Sequence of chain 1.A:
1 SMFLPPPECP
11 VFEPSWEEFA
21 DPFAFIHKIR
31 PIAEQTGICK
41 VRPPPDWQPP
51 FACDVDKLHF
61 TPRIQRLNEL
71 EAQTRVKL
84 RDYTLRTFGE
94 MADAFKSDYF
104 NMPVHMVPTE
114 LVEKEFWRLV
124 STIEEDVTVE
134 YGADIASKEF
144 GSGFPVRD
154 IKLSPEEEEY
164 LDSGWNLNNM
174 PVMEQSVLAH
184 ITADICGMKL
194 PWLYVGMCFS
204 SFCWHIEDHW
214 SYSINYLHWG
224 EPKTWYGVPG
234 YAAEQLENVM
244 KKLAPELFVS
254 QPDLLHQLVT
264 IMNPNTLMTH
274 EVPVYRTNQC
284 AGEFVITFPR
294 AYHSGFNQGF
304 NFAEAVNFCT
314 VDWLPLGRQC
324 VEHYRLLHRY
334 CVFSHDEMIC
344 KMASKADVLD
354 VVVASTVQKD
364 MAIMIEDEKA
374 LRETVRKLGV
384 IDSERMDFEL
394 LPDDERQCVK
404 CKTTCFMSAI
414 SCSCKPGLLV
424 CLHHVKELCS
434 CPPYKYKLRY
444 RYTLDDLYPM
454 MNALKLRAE

Binding-site contacts:
Ligand atom S contacts residue PHE12 of chain 1.A at 3.8 Å.
Ligand atom C7 contacts residue THR36 of chain 1.A at 4.2 Å.
Ligand atom C3 contacts residue ILE32 of chain 1.A at 3.5 Å (hydrophobic).
Ligand atom C4 contacts residue PRO10 of chain 1.A at 3.8 Å (hydrophobic).
Ligand atom C9 contacts residue CYS9 of chain 1.A at 4.3 Å (hydrophobic).
Ligand atom C7 contacts residue CYS9 of chain 1.A at 4.2 Å (hydrophobic).
Ligand atom C6 contacts residue GLU8 of chain 1.A at 4.5 Å.
Ligand atom C8 contacts residue PRO10 of chain 1.A at 3.4 Å (hydrophobic).
Ligand atom C10 contacts residue PHE12 of chain 1.A at 4.2 Å (hydrophobic).
Ligand atom C10 contacts residue VAL11 of chain 1.A at 3.2 Å (hydrophobic).
Ligand atom N1 contacts residue PRO10 of chain 1.A at 3.9 Å.
Ligand atom C12 contacts residue VAL11 of chain 1.A at 3.4 Å (hydrophobic).
Ligand atom C1 contacts residue PRO10 of chain 1.A at 4.4 Å (hydrophobic).
Ligand atom C7 contacts residue TYR278 of chain 1.A at 4.0 Å (hydrophobic).
Ligand atom C9 contacts residue PRO10 of chain 1.A at 3.6 Å (hydrophobic).
Ligand atom C10 contacts residue PRO10 of chain 1.A at 4.3 Å (hydrophobic).
Ligand atom C5 contacts residue THR36 of chain 1.A at 4.4 Å.
Ligand atom C5 contacts residue PRO10 of chain 1.A at 4.1 Å (hydrophobic).
Ligand atom N contacts residue ILE32 of chain 1.A at 3.7 Å.
Ligand atom C7 contacts residue GLU8 of chain 1.A at 3.1 Å.
Ligand atom O1 contacts residue VAL11 of chain 1.A at 4.1 Å.
Ligand atom C11 contacts residue VAL11 of chain 1.A at 3.8 Å (hydrophobic).
Ligand atom C8 contacts residue GLU8 of chain 1.A at 3.2 Å.
Ligand atom C8 contacts residue CYS9 of chain 1.A at 3.6 Å (hydrophobic).
Ligand atom N2 contacts residue VAL11 of chain 1.A at 3.4 Å (h-bond).
Ligand atom O2 contacts residue PRO10 of chain 1.A at 3.5 Å.
Ligand atom C1 contacts residue ILE32 of chain 1.A at 3.9 Å (hydrophobic).
Ligand atom O2 contacts residue CYS9 of chain 1.A at 4.2 Å.
Ligand atom N1 contacts residue ILE32 of chain 1.A at 3.9 Å.
Ligand atom O2 contacts residue VAL11 of chain 1.A at 2.9 Å (h-bond).
Ligand atom C6 contacts residue PRO10 of chain 1.A at 4.2 Å (hydrophobic).
Ligand atom C2 contacts residue ILE32 of chain 1.A at 4.0 Å (hydrophobic).
Ligand atom C6 contacts residue THR36 of chain 1.A at 3.8 Å.
Ligand atom C7 contacts residue PRO10 of chain 1.A at 3.9 Å (hydrophobic).
Ligand atom O contacts residue ILE32 of chain 1.A at 3.3 Å.
Ligand atom C contacts residue ILE32 of chain 1.A at 3.9 Å (hydrophobic).
Ligand atom C6 contacts residue TYR278 of chain 1.A at 4.2 Å (hydrophobic).

The protein below binds the small molecule below.
Small molecule (SMILES): O=C(CCSc1nc(-c2ccccc2)cc(=O)[nH]1)NO